Binding-site contacts:
Ligand atom C2 contacts residue LYS81 of chain 1.B at 3.8 Å.
Ligand atom O6 contacts residue TYR73 of chain 1.B at 3.5 Å.
Ligand atom C3 contacts residue TRP126 of chain 1.B at 3.8 Å (hydrophobic).
Ligand atom C1 contacts residue GLU142 of chain 1.B at 3.0 Å.
Ligand atom O2 contacts residue ASN32 of chain 1.B at 3.1 Å (h-bond).
Ligand atom O2 contacts residue TRP186 of chain 1.B at 3.5 Å.
Ligand atom C5 contacts residue GLU239 of chain 1.B at 3.8 Å.
Ligand atom O6 contacts residue ARG68 of chain 1.B at 3.2 Å (salt-bridge).
Ligand atom O3 contacts residue ARG68 of chain 1.B at 3.1 Å (salt-bridge).
Ligand atom O6 contacts residue GLU239 of chain 1.B at 3.0 Å (salt-bridge).
Ligand atom O2 contacts residue GLU142 of chain 1.B at 2.8 Å (salt-bridge).
Ligand atom O5 contacts residue GLU239 of chain 1.B at 2.8 Å (salt-bridge).
Ligand atom O1 contacts residue TYR188 of chain 1.B at 3.4 Å.
Ligand atom O2 contacts residue ARG68 of chain 1.B at 3.0 Å (salt-bridge).
Ligand atom C3 contacts residue TRP34 of chain 1.B at 3.9 Å (hydrophobic).
Ligand atom O3 contacts residue LYS81 of chain 1.B at 2.6 Å (salt-bridge).
Ligand atom C6 contacts residue TYR73 of chain 1.B at 3.6 Å (hydrophobic).
Ligand atom C6 contacts residue TRP34 of chain 1.B at 3.9 Å (hydrophobic).
Ligand atom O5 contacts residue GLU142 of chain 1.B at 3.7 Å.
Ligand atom C2 contacts residue ARG68 of chain 1.B at 3.3 Å.
Ligand atom O6 contacts residue TRP186 of chain 1.B at 3.9 Å.
Ligand atom O3 contacts residue ASN32 of chain 1.B at 3.8 Å.
Ligand atom C1 contacts residue GLU239 of chain 1.B at 3.8 Å.
Ligand atom C2 contacts residue GLU142 of chain 1.B at 3.4 Å.
Ligand atom O2 contacts residue TRP184 of chain 1.B at 3.7 Å.
Ligand atom C1 contacts residue TRP34 of chain 1.B at 3.8 Å (hydrophobic).
Ligand atom C3 contacts residue GLU142 of chain 1.B at 3.2 Å.
Ligand atom C3 contacts residue LYS81 of chain 1.B at 3.7 Å.
Ligand atom O2 contacts residue TRP34 of chain 1.B at 3.9 Å.
Ligand atom C5 contacts residue GLU142 of chain 1.B at 3.3 Å.
Ligand atom C6 contacts residue GLU239 of chain 1.B at 3.5 Å.
Ligand atom C5 contacts residue GLU124 of chain 1.B at 3.9 Å.
Ligand atom O4 contacts residue TRP126 of chain 1.B at 3.6 Å.
Ligand atom O2 contacts residue LYS81 of chain 1.B at 3.4 Å (salt-bridge).
Ligand atom O6 contacts residue TRP34 of chain 1.B at 2.9 Å (h-bond).
Ligand atom O3 contacts residue TRP186 of chain 1.B at 3.4 Å.
Ligand atom C3 contacts residue ARG68 of chain 1.B at 3.8 Å.
Ligand atom C6 contacts residue TRP83 of chain 1.B at 3.8 Å (hydrophobic).
Ligand atom O1 contacts residue GLU239 of chain 1.B at 3.5 Å (salt-bridge).
Ligand atom C4 contacts residue GLU142 of chain 1.B at 3.8 Å.

Sequence of chain 1.B:
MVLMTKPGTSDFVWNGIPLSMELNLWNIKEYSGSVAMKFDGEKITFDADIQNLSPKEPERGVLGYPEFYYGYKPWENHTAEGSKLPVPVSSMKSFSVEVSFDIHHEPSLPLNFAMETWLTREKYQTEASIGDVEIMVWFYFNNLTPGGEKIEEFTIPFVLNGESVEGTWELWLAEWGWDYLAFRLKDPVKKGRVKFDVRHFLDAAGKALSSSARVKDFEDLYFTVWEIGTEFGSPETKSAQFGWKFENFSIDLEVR

The protein below binds the small molecule below.
Small molecule (SMILES): OC[C@H]1O[C@@H](O[C@H]2[C@H](O)[C@@H](O)[C@H](O)O[C@@H]2CO)[C@H](O)[C@@H](O)[C@@H]1O